Binding-site contacts:
Ligand atom C7 contacts residue ASN154 of chain 56.C at 3.3 Å.
Ligand atom C2 contacts residue ASN154 of chain 56.C at 2.4 Å.
Ligand atom C8 contacts residue ASN154 of chain 56.C at 3.6 Å.
Ligand atom O5 contacts residue ASN154 of chain 56.C at 2.3 Å (h-bond).
Ligand atom C1 contacts residue ASN154 of chain 56.C at 1.4 Å.
Ligand atom O7 contacts residue ASN154 of chain 56.C at 3.2 Å (h-bond).
Ligand atom C6 contacts residue HIS104 of chain 56.A at 4.0 Å.
Ligand atom C3 contacts residue GLU155 of chain 56.C at 3.7 Å.
Ligand atom C4 contacts residue ASN154 of chain 56.C at 4.2 Å.
Ligand atom C8 contacts residue GLU155 of chain 56.C at 3.8 Å.
Ligand atom N2 contacts residue ASN154 of chain 56.C at 2.9 Å (h-bond).
Ligand atom C5 contacts residue ASN154 of chain 56.C at 3.6 Å.
Ligand atom O5 contacts residue HIS104 of chain 56.A at 3.1 Å (h-bond).
Ligand atom C1 contacts residue HIS104 of chain 56.A at 3.4 Å.
Ligand atom C3 contacts residue ASN154 of chain 56.C at 3.7 Å.
Ligand atom C5 contacts residue HIS104 of chain 56.A at 3.6 Å.
Ligand atom C2 contacts residue GLU155 of chain 56.C at 3.7 Å.
Ligand atom C7 contacts residue GLU155 of chain 56.C at 3.9 Å.
Ligand atom O3 contacts residue GLU155 of chain 56.C at 4.3 Å.
Ligand atom N2 contacts residue GLU155 of chain 56.C at 3.0 Å (salt-bridge).
Ligand atom C1 contacts residue GLU155 of chain 56.C at 3.9 Å.

This small molecule binds to this protein.
Small molecule (SMILES): CC(=O)N[C@@H]1[C@@H](O)[C@H](O)[C@@H](CO)O[C@H]1O

Sequence of chain 56.A:
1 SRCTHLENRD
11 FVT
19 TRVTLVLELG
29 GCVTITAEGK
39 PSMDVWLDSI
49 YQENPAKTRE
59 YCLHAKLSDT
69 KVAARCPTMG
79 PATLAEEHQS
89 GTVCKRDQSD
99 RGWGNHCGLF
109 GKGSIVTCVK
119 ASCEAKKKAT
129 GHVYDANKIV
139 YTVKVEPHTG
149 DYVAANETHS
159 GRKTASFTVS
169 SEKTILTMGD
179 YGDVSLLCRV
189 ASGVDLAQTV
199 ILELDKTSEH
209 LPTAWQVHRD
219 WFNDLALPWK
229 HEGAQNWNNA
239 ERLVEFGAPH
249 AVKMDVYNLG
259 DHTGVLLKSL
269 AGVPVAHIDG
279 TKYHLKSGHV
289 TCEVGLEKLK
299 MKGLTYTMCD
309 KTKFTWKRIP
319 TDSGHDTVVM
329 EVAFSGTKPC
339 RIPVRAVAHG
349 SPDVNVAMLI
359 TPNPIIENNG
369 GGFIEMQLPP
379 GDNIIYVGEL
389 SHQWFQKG

Sequence of chain 56.C:
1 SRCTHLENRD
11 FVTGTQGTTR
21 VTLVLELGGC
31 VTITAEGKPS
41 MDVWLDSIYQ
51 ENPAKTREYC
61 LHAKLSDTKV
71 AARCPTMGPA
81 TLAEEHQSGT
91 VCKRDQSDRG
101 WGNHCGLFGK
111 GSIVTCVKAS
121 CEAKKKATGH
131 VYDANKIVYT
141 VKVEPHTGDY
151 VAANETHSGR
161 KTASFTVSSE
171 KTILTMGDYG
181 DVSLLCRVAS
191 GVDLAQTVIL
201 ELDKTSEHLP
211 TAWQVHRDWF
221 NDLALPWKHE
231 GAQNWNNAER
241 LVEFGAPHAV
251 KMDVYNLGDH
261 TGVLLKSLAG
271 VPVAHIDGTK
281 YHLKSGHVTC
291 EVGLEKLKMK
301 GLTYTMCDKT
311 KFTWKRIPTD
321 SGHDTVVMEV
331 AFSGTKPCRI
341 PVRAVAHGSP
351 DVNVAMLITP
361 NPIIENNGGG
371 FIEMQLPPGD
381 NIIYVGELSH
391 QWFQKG